Sequence of chain 1.C:
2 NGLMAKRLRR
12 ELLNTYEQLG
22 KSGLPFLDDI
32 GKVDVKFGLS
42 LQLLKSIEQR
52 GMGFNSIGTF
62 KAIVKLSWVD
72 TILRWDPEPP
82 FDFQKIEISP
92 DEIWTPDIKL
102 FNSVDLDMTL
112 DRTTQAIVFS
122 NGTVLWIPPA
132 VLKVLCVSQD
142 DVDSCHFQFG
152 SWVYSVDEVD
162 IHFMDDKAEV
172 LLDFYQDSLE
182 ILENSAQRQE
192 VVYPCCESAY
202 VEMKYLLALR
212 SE

Binding-site contacts:
Ligand atom C4 contacts residue ASN122 of chain 1.C at 4.0 Å.
Ligand atom C7 contacts residue ASN122 of chain 1.C at 3.7 Å.
Ligand atom O7 contacts residue ASN122 of chain 1.C at 3.7 Å.
Ligand atom O4 contacts residue GLU198 of chain 1.B at 4.3 Å.
Ligand atom C3 contacts residue ASN122 of chain 1.C at 3.8 Å.
Ligand atom C8 contacts residue LEU126 of chain 1.C at 4.0 Å (hydrophobic).
Ligand atom O7 contacts residue THR124 of chain 1.C at 4.4 Å.
Ligand atom O6 contacts residue PHE120 of chain 1.C at 4.4 Å.
Ligand atom C2 contacts residue THR124 of chain 1.C at 4.1 Å.
Ligand atom C8 contacts residue PHE120 of chain 1.C at 4.2 Å (hydrophobic).
Ligand atom C3 contacts residue THR124 of chain 1.C at 4.3 Å.
Ligand atom O5 contacts residue THR124 of chain 1.C at 3.9 Å.
Ligand atom C6 contacts residue PHE120 of chain 1.C at 3.6 Å (hydrophobic).
Ligand atom N2 contacts residue THR124 of chain 1.C at 4.2 Å.
Ligand atom O2 contacts residue GLU198 of chain 1.B at 3.5 Å (salt-bridge).
Ligand atom C1 contacts residue THR124 of chain 1.C at 3.3 Å.
Ligand atom C1 contacts residue ASN122 of chain 1.C at 1.4 Å.
Ligand atom O5 contacts residue ASN122 of chain 1.C at 1.9 Å (h-bond).
Ligand atom N2 contacts residue ASN122 of chain 1.C at 3.2 Å (h-bond).
Ligand atom C5 contacts residue THR124 of chain 1.C at 3.9 Å.
Ligand atom C2 contacts residue ASN122 of chain 1.C at 2.5 Å.
Ligand atom C5 contacts residue ASN122 of chain 1.C at 3.3 Å.
Ligand atom C6 contacts residue ASN122 of chain 1.C at 4.3 Å.
Ligand atom O5 contacts residue PHE120 of chain 1.C at 4.4 Å.

This small molecule binds to this protein.
Small molecule (SMILES): CC(=O)N[C@H]1[C@H](O[C@H]2[C@H](O)[C@@H](NC(C)=O)CO[C@@H]2CO)O[C@H](CO)[C@@H](O[C@@H]2O[C@H](CO)[C@@H](O)[C@H](O)[C@@H]2O)[C@@H]1O

Sequence of chain 1.B:
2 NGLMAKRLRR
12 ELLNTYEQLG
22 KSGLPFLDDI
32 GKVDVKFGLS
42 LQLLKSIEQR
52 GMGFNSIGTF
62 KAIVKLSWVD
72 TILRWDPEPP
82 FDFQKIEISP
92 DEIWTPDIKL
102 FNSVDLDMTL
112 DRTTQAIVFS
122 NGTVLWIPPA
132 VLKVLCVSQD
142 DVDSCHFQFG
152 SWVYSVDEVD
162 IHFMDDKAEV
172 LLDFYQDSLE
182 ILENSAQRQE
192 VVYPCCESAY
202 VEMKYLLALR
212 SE